Sequence of chain 1.A:
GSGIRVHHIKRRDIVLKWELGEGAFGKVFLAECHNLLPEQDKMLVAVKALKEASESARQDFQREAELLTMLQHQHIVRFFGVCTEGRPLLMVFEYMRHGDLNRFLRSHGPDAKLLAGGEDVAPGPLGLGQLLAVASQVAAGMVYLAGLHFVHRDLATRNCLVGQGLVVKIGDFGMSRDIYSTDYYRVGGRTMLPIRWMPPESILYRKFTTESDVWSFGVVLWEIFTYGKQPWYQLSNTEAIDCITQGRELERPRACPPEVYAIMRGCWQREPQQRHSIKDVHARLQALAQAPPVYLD

This protein binds this small molecule.
Small molecule (SMILES): C[C@H]1CNC(=O)c2cnn3ccc(nc23)N[C@H](C)c2cc(F)ccc2O1

Binding-site contacts:
Ligand atom C6 contacts residue LEU187 of chain 1.A at 3.4 Å (hydrophobic).
Ligand atom C4 contacts residue ARG203 of chain 1.A at 3.8 Å.
Ligand atom C6 contacts residue ASP126 of chain 1.A at 3.6 Å.
Ligand atom N2 contacts residue LEU187 of chain 1.A at 3.6 Å.
Ligand atom N2 contacts residue GLU120 of chain 1.A at 3.8 Å.
Ligand atom C7 contacts residue ARG184 of chain 1.A at 3.8 Å.
Ligand atom C3 contacts residue GLY47 of chain 1.A at 3.7 Å.
Ligand atom C8 contacts residue GLY197 of chain 1.A at 3.9 Å.
Ligand atom N4 contacts residue LEU187 of chain 1.A at 3.8 Å.
Ligand atom C17 contacts residue LEU187 of chain 1.A at 3.6 Å (hydrophobic).
Ligand atom F contacts residue CYS186 of chain 1.A at 3.5 Å.
Ligand atom N3 contacts residue GLU120 of chain 1.A at 3.7 Å.
Ligand atom C15 contacts residue GLU120 of chain 1.A at 3.2 Å.
Ligand atom N3 contacts residue TYR121 of chain 1.A at 3.7 Å.
Ligand atom C13 contacts residue ALA72 of chain 1.A at 3.7 Å (hydrophobic).
Ligand atom C15 contacts residue LEU187 of chain 1.A at 3.5 Å (hydrophobic).
Ligand atom F contacts residue GLY197 of chain 1.A at 3.3 Å.
Ligand atom C16 contacts residue ALA72 of chain 1.A at 3.8 Å (hydrophobic).
Ligand atom F contacts residue LEU187 of chain 1.A at 3.6 Å.
Ligand atom N2 contacts residue ALA72 of chain 1.A at 3.2 Å.
Ligand atom C3 contacts residue VAL54 of chain 1.A at 3.6 Å (hydrophobic).
Ligand atom N3 contacts residue ALA72 of chain 1.A at 3.5 Å.
Ligand atom C13 contacts residue LEU187 of chain 1.A at 3.8 Å (hydrophobic).
Ligand atom C6 contacts residue ARG203 of chain 1.A at 3.7 Å.
Ligand atom F contacts residue ARG184 of chain 1.A at 3.8 Å.
Ligand atom C8 contacts residue LEU187 of chain 1.A at 3.7 Å (hydrophobic).
Ligand atom C5 contacts residue ASP126 of chain 1.A at 3.8 Å.
Ligand atom C5 contacts residue ARG203 of chain 1.A at 3.6 Å.
Ligand atom F contacts residue ASN185 of chain 1.A at 3.1 Å.
Ligand atom O contacts residue GLY125 of chain 1.A at 3.4 Å.
Ligand atom F contacts residue ASP198 of chain 1.A at 3.2 Å.
Ligand atom C6 contacts residue ARG184 of chain 1.A at 3.1 Å.
Ligand atom C14 contacts residue MET122 of chain 1.A at 3.3 Å (hydrophobic).
Ligand atom C7 contacts residue LEU187 of chain 1.A at 3.4 Å (hydrophobic).
Ligand atom N3 contacts residue MET122 of chain 1.A at 2.8 Å (h-bond).
Ligand atom C15 contacts residue ALA72 of chain 1.A at 3.2 Å (hydrophobic).
Ligand atom C11 contacts residue VAL54 of chain 1.A at 3.8 Å (hydrophobic).
Ligand atom C16 contacts residue LEU187 of chain 1.A at 3.4 Å (hydrophobic).
Ligand atom C5 contacts residue LEU187 of chain 1.A at 3.7 Å (hydrophobic).
Ligand atom C16 contacts residue PHE119 of chain 1.A at 3.9 Å (hydrophobic).